This protein binds this small molecule.
Small molecule (SMILES): CC(=O)N[C@@H]1[C@@H](O)[C@H](O)[C@@H](CO)O[C@H]1O

Binding-site contacts:
Ligand atom C5 contacts residue ASN46 of chain 1.D at 3.6 Å.
Ligand atom O5 contacts residue ASN46 of chain 1.D at 2.5 Å (h-bond).
Ligand atom C3 contacts residue GLY47 of chain 1.D at 4.5 Å.
Ligand atom C7 contacts residue GLY47 of chain 1.D at 4.1 Å.
Ligand atom C2 contacts residue ASN46 of chain 1.D at 2.6 Å.
Ligand atom O6 contacts residue ASN46 of chain 1.D at 4.2 Å.
Ligand atom C4 contacts residue ASN46 of chain 1.D at 4.3 Å.
Ligand atom N2 contacts residue GLY47 of chain 1.D at 3.2 Å.
Ligand atom C7 contacts residue ASN46 of chain 1.D at 4.0 Å.
Ligand atom C1 contacts residue GLY47 of chain 1.D at 3.5 Å.
Ligand atom C3 contacts residue ASN46 of chain 1.D at 3.9 Å.
Ligand atom C1 contacts residue ASN46 of chain 1.D at 1.5 Å.
Ligand atom O7 contacts residue GLY47 of chain 1.D at 4.1 Å.
Ligand atom C2 contacts residue GLY47 of chain 1.D at 3.9 Å.
Ligand atom N2 contacts residue ASN46 of chain 1.D at 3.0 Å (h-bond).

Sequence of chain 1.D:
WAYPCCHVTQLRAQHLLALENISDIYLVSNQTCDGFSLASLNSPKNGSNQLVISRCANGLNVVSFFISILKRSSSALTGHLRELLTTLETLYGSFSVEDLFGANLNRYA